Binding-site contacts:
Ligand atom CAE contacts residue ILE196 of chain 2.A at 4.1 Å (hydrophobic).
Ligand atom CAP contacts residue ILE64 of chain 2.A at 3.8 Å (hydrophobic).
Ligand atom CAB contacts residue GLU136 of chain 2.A at 3.5 Å.
Ligand atom CAD contacts residue GLU136 of chain 2.A at 3.9 Å.
Ligand atom CAL contacts residue ILE119 of chain 2.A at 4.2 Å (hydrophobic).
Ligand atom CAG contacts residue GLN74 of chain 2.A at 3.6 Å.
Ligand atom C2 contacts residue ASP141 of chain 2.A at 4.2 Å.
Ligand atom N1 contacts residue LEU187 of chain 2.A at 4.0 Å.
Ligand atom CAB contacts residue ALA84 of chain 2.A at 3.5 Å (hydrophobic).
Ligand atom CAB contacts residue ILE119 of chain 2.A at 4.1 Å (hydrophobic).
Ligand atom CAH contacts residue GLY138 of chain 2.A at 4.2 Å.
Ligand atom CAH contacts residue ILE140 of chain 2.A at 3.9 Å (hydrophobic).
Ligand atom C2 contacts residue ILE64 of chain 2.A at 3.7 Å (hydrophobic).
Ligand atom CLAA contacts residue ILE196 of chain 2.A at 4.0 Å.
Ligand atom C5 contacts residue LEU187 of chain 2.A at 3.9 Å (hydrophobic).
Ligand atom CAH contacts residue CYS137 of chain 2.A at 3.8 Å (hydrophobic).
Ligand atom NAK contacts residue LEU187 of chain 2.A at 3.5 Å.
Ligand atom NAK contacts residue CYS137 of chain 2.A at 3.0 Å (h-bond).
Ligand atom CLAA contacts residue 7PE1 of chain 2.C at 3.6 Å.
Ligand atom CAD contacts residue ALA84 of chain 2.A at 3.9 Å (hydrophobic).
Ligand atom C6 contacts residue LEU187 of chain 2.A at 3.6 Å (hydrophobic).
Ligand atom CAB contacts residue CYS137 of chain 2.A at 4.1 Å (hydrophobic).
Ligand atom CLAA contacts residue ILE119 of chain 2.A at 3.9 Å.
Ligand atom CAG contacts residue CYS137 of chain 2.A at 3.8 Å (hydrophobic).
Ligand atom CAH contacts residue ASN139 of chain 2.A at 3.7 Å.
Ligand atom C6 contacts residue ILE64 of chain 2.A at 3.8 Å (hydrophobic).
Ligand atom CAG contacts residue ILE64 of chain 2.A at 3.7 Å (hydrophobic).
Ligand atom N3 contacts residue ILE64 of chain 2.A at 4.1 Å.
Ligand atom N1 contacts residue ILE64 of chain 2.A at 3.5 Å.
Ligand atom CAD contacts residue CYS137 of chain 2.A at 3.1 Å (hydrophobic).
Ligand atom CAH contacts residue LEU187 of chain 2.A at 4.0 Å (hydrophobic).
Ligand atom C5 contacts residue CYS137 of chain 2.A at 3.9 Å (hydrophobic).
Ligand atom C6 contacts residue CYS137 of chain 2.A at 3.9 Å (hydrophobic).
Ligand atom CAD contacts residue LEU187 of chain 2.A at 3.7 Å (hydrophobic).
Ligand atom CAF contacts residue ASN139 of chain 2.A at 3.4 Å.
Ligand atom CAL contacts residue VAL72 of chain 2.A at 4.2 Å (hydrophobic).
Ligand atom CAB contacts residue LEU187 of chain 2.A at 4.1 Å (hydrophobic).
Ligand atom CAP contacts residue ASN139 of chain 2.A at 4.2 Å.
Ligand atom CLAA contacts residue MET135 of chain 2.A at 3.8 Å.
Ligand atom NAK contacts residue ILE64 of chain 2.A at 4.1 Å.

Sequence of chain 2.A:
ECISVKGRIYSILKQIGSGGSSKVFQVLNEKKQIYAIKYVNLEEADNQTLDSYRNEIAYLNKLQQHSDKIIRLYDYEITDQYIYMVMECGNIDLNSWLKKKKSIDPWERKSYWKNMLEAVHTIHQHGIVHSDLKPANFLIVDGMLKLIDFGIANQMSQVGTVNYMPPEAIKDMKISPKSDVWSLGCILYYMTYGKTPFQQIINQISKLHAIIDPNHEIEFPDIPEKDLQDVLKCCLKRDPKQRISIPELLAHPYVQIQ

The small molecule below binds the protein below.
Small molecule (SMILES): Clc1ccc2c(NCC3CC3)ncnc2c1